A protein and the small-molecule ligand that binds it are described below.
Small molecule (SMILES): CC(C)CCC[C@@H](C)[C@H]1CC[C@H]2[C@@H]3CC=C4C[C@@H](OC(=O)CCC(=O)O)CC[C@]4(C)[C@H]3CC[C@]12C

Binding-site contacts:
Ligand atom CAI contacts residue SER851 of chain 1.C at 4.1 Å.
Ligand atom CAC contacts residue Y011 of chain 1.L at 4.0 Å.
Ligand atom CAC contacts residue PHE701 of chain 1.C at 4.2 Å (hydrophobic).
Ligand atom CAL contacts residue SER851 of chain 1.C at 4.4 Å.
Ligand atom CAB contacts residue Y011 of chain 1.L at 4.4 Å.
Ligand atom CAP contacts residue VAL743 of chain 1.C at 4.1 Å (hydrophobic).
Ligand atom OAW contacts residue PHE736 of chain 1.C at 4.1 Å.
Ligand atom CBB contacts residue Y011 of chain 1.L at 4.5 Å.
Ligand atom CAN contacts residue Y011 of chain 1.L at 4.1 Å.
Ligand atom CAQ contacts residue VAL743 of chain 1.C at 3.3 Å (hydrophobic).
Ligand atom CAL contacts residue LEU854 of chain 1.C at 4.3 Å (hydrophobic).
Ligand atom CAM contacts residue SER851 of chain 1.C at 4.0 Å.
Ligand atom CAV contacts residue PHE739 of chain 1.C at 4.0 Å (hydrophobic).
Ligand atom OAG contacts residue TRP683 of chain 1.C at 3.8 Å.
Ligand atom CAP contacts residue ILE747 of chain 1.C at 4.5 Å (hydrophobic).
Ligand atom CAD contacts residue SER740 of chain 1.C at 3.4 Å.
Ligand atom CAK contacts residue SER851 of chain 1.C at 4.5 Å.
Ligand atom CAO contacts residue Y011 of chain 1.L at 3.6 Å.
Ligand atom CAT contacts residue Y011 of chain 1.L at 4.0 Å.
Ligand atom CAQ contacts residue PHE848 of chain 1.C at 4.3 Å (hydrophobic).
Ligand atom CAS contacts residue Y011 of chain 1.L at 4.4 Å.
Ligand atom CAX contacts residue SER851 of chain 1.C at 4.0 Å.
Ligand atom CAA contacts residue PHE701 of chain 1.C at 3.9 Å (hydrophobic).
Ligand atom CAI contacts residue PHE739 of chain 1.C at 3.6 Å (hydrophobic).
Ligand atom CAV contacts residue PHE736 of chain 1.C at 4.4 Å (hydrophobic).
Ligand atom CAE contacts residue SER740 of chain 1.C at 4.0 Å.
Ligand atom CAR contacts residue Y011 of chain 1.L at 3.9 Å.
Ligand atom CAO contacts residue PHE701 of chain 1.C at 4.2 Å (hydrophobic).
Ligand atom OAH contacts residue SER851 of chain 1.C at 3.5 Å (h-bond).
Ligand atom CAR contacts residue PHE736 of chain 1.C at 4.3 Å (hydrophobic).
Ligand atom CAD contacts residue PHE736 of chain 1.C at 3.9 Å (hydrophobic).
Ligand atom CAU contacts residue ILE697 of chain 1.C at 4.4 Å (hydrophobic).
Ligand atom CAA contacts residue Y011 of chain 1.L at 4.3 Å.
Ligand atom CAC contacts residue ILE697 of chain 1.C at 3.8 Å (hydrophobic).
Ligand atom CAU contacts residue Y011 of chain 1.L at 4.3 Å.
Ligand atom OAH contacts residue ARG852 of chain 1.C at 4.4 Å.
Ligand atom CAM contacts residue LEU854 of chain 1.C at 3.7 Å (hydrophobic).
Ligand atom CAZ contacts residue PHE739 of chain 1.C at 4.0 Å (hydrophobic).
Ligand atom CBB contacts residue VAL744 of chain 1.C at 4.3 Å (hydrophobic).
Ligand atom OAF contacts residue Y011 of chain 1.L at 4.1 Å.

Sequence of chain 1.C:
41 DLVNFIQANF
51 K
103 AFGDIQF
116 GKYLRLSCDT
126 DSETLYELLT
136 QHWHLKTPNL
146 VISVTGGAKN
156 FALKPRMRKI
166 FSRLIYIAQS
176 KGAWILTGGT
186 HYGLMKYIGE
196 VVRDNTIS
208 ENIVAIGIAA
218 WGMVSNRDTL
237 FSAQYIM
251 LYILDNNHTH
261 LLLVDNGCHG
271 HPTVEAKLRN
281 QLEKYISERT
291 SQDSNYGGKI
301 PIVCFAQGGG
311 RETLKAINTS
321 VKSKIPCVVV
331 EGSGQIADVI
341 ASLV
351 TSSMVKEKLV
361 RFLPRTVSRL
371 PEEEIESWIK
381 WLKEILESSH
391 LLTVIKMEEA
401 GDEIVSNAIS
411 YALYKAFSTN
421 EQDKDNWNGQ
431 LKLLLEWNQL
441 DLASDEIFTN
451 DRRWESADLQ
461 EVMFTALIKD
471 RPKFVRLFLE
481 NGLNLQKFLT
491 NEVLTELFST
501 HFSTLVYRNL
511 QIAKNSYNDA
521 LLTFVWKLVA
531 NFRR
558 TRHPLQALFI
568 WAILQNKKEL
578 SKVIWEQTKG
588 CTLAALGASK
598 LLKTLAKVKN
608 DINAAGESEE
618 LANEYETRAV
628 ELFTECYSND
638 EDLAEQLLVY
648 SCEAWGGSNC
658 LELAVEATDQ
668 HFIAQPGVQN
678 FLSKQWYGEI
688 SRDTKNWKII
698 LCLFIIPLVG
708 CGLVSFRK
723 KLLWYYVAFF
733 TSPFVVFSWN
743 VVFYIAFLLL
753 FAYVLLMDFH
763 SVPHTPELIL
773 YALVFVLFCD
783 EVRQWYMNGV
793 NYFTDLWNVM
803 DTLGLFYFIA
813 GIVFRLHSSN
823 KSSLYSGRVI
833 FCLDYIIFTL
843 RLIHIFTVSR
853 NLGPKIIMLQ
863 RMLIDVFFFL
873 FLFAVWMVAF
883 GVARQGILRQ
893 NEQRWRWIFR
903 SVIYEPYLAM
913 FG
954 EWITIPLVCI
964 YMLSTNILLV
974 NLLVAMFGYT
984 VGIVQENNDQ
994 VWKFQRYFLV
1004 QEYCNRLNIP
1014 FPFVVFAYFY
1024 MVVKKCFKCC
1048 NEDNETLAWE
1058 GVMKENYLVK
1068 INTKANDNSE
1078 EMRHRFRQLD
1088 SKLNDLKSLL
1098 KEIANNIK